Binding-site contacts:
Ligand atom O5 contacts residue ASN241 of chain 1.A at 2.2 Å (h-bond).
Ligand atom C6 contacts residue LEU246 of chain 1.A at 4.2 Å (hydrophobic).
Ligand atom C4 contacts residue GLY237 of chain 1.A at 3.6 Å.
Ligand atom C5 contacts residue ASN241 of chain 1.A at 3.5 Å.
Ligand atom N2 contacts residue ASN241 of chain 1.A at 3.1 Å (h-bond).
Ligand atom C1 contacts residue ASN241 of chain 1.A at 1.4 Å.
Ligand atom O3 contacts residue LYS238 of chain 1.A at 4.4 Å.
Ligand atom C7 contacts residue ASN241 of chain 1.A at 4.4 Å.
Ligand atom C6 contacts residue ASN241 of chain 1.A at 4.2 Å.
Ligand atom C4 contacts residue ASN241 of chain 1.A at 3.9 Å.
Ligand atom O4 contacts residue LYS238 of chain 1.A at 4.1 Å.
Ligand atom C6 contacts residue VAL283 of chain 1.A at 4.2 Å (hydrophobic).
Ligand atom C6 contacts residue ARG239 of chain 1.A at 4.2 Å.
Ligand atom O6 contacts residue ASN241 of chain 1.A at 3.9 Å.
Ligand atom O6 contacts residue VAL283 of chain 1.A at 4.1 Å.
Ligand atom C3 contacts residue ASN241 of chain 1.A at 3.7 Å.
Ligand atom O3 contacts residue GLY237 of chain 1.A at 3.6 Å (h-bond).
Ligand atom O5 contacts residue ARG239 of chain 1.A at 4.0 Å.
Ligand atom C2 contacts residue ASN241 of chain 1.A at 2.4 Å.
Ligand atom C3 contacts residue GLY237 of chain 1.A at 4.0 Å.
Ligand atom O4 contacts residue GLY237 of chain 1.A at 4.1 Å.
Ligand atom C2 contacts residue GLY237 of chain 1.A at 4.2 Å.
Ligand atom O6 contacts residue LEU246 of chain 1.A at 4.3 Å.

Sequence of chain 1.A:
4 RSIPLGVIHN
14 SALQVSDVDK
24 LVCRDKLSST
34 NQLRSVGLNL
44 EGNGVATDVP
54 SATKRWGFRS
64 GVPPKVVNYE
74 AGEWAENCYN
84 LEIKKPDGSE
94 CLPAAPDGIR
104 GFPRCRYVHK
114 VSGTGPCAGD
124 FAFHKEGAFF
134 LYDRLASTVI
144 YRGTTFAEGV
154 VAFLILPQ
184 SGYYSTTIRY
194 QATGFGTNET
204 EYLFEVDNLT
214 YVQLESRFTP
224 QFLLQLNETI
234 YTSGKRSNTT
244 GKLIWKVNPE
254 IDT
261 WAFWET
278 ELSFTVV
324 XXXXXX

A protein and the small-molecule ligand that binds it are described below.
Small molecule (SMILES): CC(=O)N[C@@H]1[C@@H](O)[C@H](O)[C@@H](CO)O[C@H]1O